Sequence of chain 2.B:
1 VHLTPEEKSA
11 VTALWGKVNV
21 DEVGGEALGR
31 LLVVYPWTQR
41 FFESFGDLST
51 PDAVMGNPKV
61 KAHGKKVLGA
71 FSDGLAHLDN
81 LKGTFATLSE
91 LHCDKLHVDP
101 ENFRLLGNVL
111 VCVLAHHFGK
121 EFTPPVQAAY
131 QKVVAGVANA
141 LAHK

Sequence of chain 1.B:
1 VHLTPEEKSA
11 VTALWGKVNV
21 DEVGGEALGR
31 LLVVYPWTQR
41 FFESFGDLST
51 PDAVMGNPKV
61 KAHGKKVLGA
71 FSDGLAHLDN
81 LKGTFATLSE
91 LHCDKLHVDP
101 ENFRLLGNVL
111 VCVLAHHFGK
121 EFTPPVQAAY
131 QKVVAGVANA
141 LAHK

Binding-site contacts:
Ligand atom C4 contacts residue PRO100 of chain 1.B at 4.0 Å (hydrophobic).
Ligand atom C13 contacts residue ALA135 of chain 2.B at 3.8 Å (hydrophobic).
Ligand atom C15 contacts residue PHE36 of chain 2.A at 3.7 Å (hydrophobic).
Ligand atom O9 contacts residue PRO37 of chain 2.A at 4.1 Å.
Ligand atom N6 contacts residue CYS93 of chain 1.B at 3.4 Å (h-bond).
Ligand atom N6 contacts residue ALA142 of chain 1.B at 2.5 Å (h-bond).
Ligand atom S1 contacts residue ALA142 of chain 1.B at 4.3 Å.
Ligand atom N6 contacts residue PRO100 of chain 1.B at 3.6 Å.
Ligand atom N5 contacts residue ALA142 of chain 1.B at 3.3 Å (h-bond).
Ligand atom N3 contacts residue CYS93 of chain 1.B at 3.8 Å.
Ligand atom S1 contacts residue CYS93 of chain 1.B at 1.8 Å (h-bond).
Ligand atom C2 contacts residue LYS144 of chain 1.B at 4.3 Å.
Ligand atom C16 contacts residue SER35 of chain 2.A at 3.0 Å.
Ligand atom S1 contacts residue PHE103 of chain 1.B at 3.7 Å.
Ligand atom N3 contacts residue PRO100 of chain 1.B at 3.6 Å.
Ligand atom C14 contacts residue PHE36 of chain 2.A at 4.0 Å (hydrophobic).
Ligand atom C15 contacts residue SER35 of chain 2.A at 3.2 Å.
Ligand atom S1 contacts residue VAL98 of chain 1.B at 3.7 Å.
Ligand atom N5 contacts residue PRO100 of chain 1.B at 4.1 Å.
Ligand atom C15 contacts residue GLN131 of chain 2.B at 4.0 Å.
Ligand atom C14 contacts residue ALA135 of chain 2.B at 3.8 Å (hydrophobic).
Ligand atom C16 contacts residue PRO37 of chain 2.A at 4.4 Å (hydrophobic).
Ligand atom C10 contacts residue SER35 of chain 2.A at 4.2 Å.
Ligand atom N6 contacts residue LYS144 of chain 1.B at 3.9 Å.
Ligand atom C2 contacts residue ALA142 of chain 1.B at 3.6 Å (hydrophobic).
Ligand atom C2 contacts residue CYS93 of chain 1.B at 2.8 Å (hydrophobic).
Ligand atom C2 contacts residue PRO100 of chain 1.B at 3.4 Å (hydrophobic).
Ligand atom S1 contacts residue LEU141 of chain 1.B at 4.2 Å.
Ligand atom C4 contacts residue ALA142 of chain 1.B at 4.4 Å (hydrophobic).
Ligand atom N5 contacts residue LYS144 of chain 1.B at 4.1 Å.
Ligand atom C14 contacts residue GLN131 of chain 2.B at 4.1 Å.
Ligand atom S1 contacts residue PRO100 of chain 1.B at 3.7 Å.
Ligand atom C16 contacts residue PHE36 of chain 2.A at 4.3 Å (hydrophobic).

Sequence of chain 2.A:
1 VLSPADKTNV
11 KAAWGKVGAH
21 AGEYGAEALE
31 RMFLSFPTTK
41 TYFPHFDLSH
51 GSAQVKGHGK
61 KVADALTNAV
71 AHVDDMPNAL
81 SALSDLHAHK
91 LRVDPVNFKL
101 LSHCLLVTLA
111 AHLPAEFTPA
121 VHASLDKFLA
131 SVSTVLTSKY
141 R

The protein below binds the small molecule below.
Small molecule (SMILES): S=c1[nH]nc([C@@H]2COc3ccccc3O2)[nH]1